Binding-site contacts:
Ligand atom C6 contacts residue GLN54 of chain 1.C at 3.5 Å.
Ligand atom C6 contacts residue GLY262 of chain 1.C at 4.3 Å.
Ligand atom C2 contacts residue ASN259 of chain 1.C at 2.5 Å.
Ligand atom O7 contacts residue CYS252 of chain 1.C at 4.1 Å.
Ligand atom O6 contacts residue ASP76 of chain 1.C at 2.8 Å (salt-bridge).
Ligand atom C1 contacts residue ASN259 of chain 1.C at 1.4 Å.
Ligand atom N2 contacts residue ASN259 of chain 1.C at 3.0 Å (h-bond).
Ligand atom C7 contacts residue CYS255 of chain 1.C at 4.2 Å (hydrophobic).
Ligand atom C8 contacts residue LEU253 of chain 1.C at 3.7 Å (hydrophobic).
Ligand atom C4 contacts residue ASN259 of chain 1.C at 4.2 Å.
Ligand atom C8 contacts residue CYS264 of chain 1.C at 4.1 Å (hydrophobic).
Ligand atom O7 contacts residue ASN259 of chain 1.C at 3.9 Å.
Ligand atom C6 contacts residue ASP76 of chain 1.C at 3.4 Å.
Ligand atom C7 contacts residue CYS252 of chain 1.C at 4.0 Å (hydrophobic).
Ligand atom C3 contacts residue ASN259 of chain 1.C at 3.8 Å.
Ligand atom C8 contacts residue CYS252 of chain 1.C at 3.2 Å (hydrophobic).
Ligand atom C5 contacts residue GLY262 of chain 1.C at 3.9 Å.
Ligand atom C5 contacts residue ASN259 of chain 1.C at 3.7 Å.
Ligand atom O5 contacts residue ASN259 of chain 1.C at 2.3 Å (h-bond).
Ligand atom O6 contacts residue GLN54 of chain 1.C at 2.7 Å (h-bond).
Ligand atom C7 contacts residue ASN259 of chain 1.C at 3.6 Å.
Ligand atom C5 contacts residue GLN54 of chain 1.C at 4.4 Å.
Ligand atom C8 contacts residue CYS255 of chain 1.C at 3.8 Å (hydrophobic).
Ligand atom C8 contacts residue ALA254 of chain 1.C at 3.6 Å (hydrophobic).
Ligand atom O5 contacts residue GLY262 of chain 1.C at 3.7 Å.
Ligand atom O7 contacts residue GLY262 of chain 1.C at 3.8 Å.
Ligand atom C1 contacts residue GLY262 of chain 1.C at 3.9 Å.

Sequence of chain 1.C:
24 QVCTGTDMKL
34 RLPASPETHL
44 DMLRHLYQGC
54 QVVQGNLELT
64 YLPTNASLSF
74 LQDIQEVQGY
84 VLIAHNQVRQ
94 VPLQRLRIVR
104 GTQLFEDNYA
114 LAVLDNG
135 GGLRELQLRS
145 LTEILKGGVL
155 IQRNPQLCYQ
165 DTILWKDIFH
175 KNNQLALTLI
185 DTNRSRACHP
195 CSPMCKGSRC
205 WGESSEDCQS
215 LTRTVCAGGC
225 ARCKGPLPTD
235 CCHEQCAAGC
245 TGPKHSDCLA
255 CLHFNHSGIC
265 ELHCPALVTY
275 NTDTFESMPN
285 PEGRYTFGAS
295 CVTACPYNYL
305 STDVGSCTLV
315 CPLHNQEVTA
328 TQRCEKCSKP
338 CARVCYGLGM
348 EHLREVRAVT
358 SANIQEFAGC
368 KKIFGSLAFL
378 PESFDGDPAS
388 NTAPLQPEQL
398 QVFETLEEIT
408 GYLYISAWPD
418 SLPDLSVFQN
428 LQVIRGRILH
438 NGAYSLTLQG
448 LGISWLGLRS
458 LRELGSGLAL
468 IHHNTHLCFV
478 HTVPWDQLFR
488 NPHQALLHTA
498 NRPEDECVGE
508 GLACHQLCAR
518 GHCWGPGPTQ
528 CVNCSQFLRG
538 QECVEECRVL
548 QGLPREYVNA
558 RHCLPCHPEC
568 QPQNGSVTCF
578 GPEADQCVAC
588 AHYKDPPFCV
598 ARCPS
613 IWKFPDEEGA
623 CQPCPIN

A protein and the small-molecule ligand that binds it are described below.
Small molecule (SMILES): CC(=O)N[C@H]1[C@H](O[C@H]2[C@H](O)[C@@H](NC(C)=O)CO[C@@H]2CO)O[C@H](CO)[C@@H](O[C@@H]2O[C@H](CO)[C@@H](O)[C@H](O[C@H]3O[C@H](CO)[C@@H](O)[C@H](O)[C@@H]3O)[C@@H]2O)[C@@H]1O